Binding-site contacts:
Ligand atom C6 contacts residue SER294 of chain 1.C at 3.5 Å.
Ligand atom C contacts residue LEU305 of chain 1.C at 4.0 Å (hydrophobic).
Ligand atom C5 contacts residue SER294 of chain 1.C at 3.4 Å.
Ligand atom C7 contacts residue PHE78 of chain 1.C at 3.8 Å (hydrophobic).
Ligand atom C2 contacts residue ASN340 of chain 1.C at 4.0 Å.
Ligand atom O contacts residue PHE78 of chain 1.C at 3.5 Å.
Ligand atom C12 contacts residue 9K21 of chain 1.T at 3.8 Å.
Ligand atom C8 contacts residue GLU72 of chain 1.C at 3.7 Å.
Ligand atom C11 contacts residue 9K21 of chain 1.T at 4.0 Å.
Ligand atom C6 contacts residue PHE78 of chain 1.C at 3.7 Å (hydrophobic).
Ligand atom C2 contacts residue HIS188 of chain 1.C at 3.7 Å.
Ligand atom C5 contacts residue PHE78 of chain 1.C at 3.9 Å (hydrophobic).
Ligand atom C9 contacts residue ASP73 of chain 1.C at 3.3 Å.
Ligand atom C9 contacts residue PHE80 of chain 1.C at 4.0 Å (hydrophobic).
Ligand atom C6 contacts residue PHE80 of chain 1.C at 3.5 Å (hydrophobic).
Ligand atom C9 contacts residue GLU72 of chain 1.C at 3.6 Å.
Ligand atom C7 contacts residue PHE80 of chain 1.C at 3.3 Å (hydrophobic).
Ligand atom C13 contacts residue 9K21 of chain 1.T at 3.5 Å.
Ligand atom C1 contacts residue HIS188 of chain 1.C at 3.6 Å.
Ligand atom N contacts residue SER294 of chain 1.C at 2.7 Å (h-bond).
Ligand atom C10 contacts residue 9K21 of chain 1.T at 4.0 Å.
Ligand atom C2 contacts residue PHE78 of chain 1.C at 4.0 Å (hydrophobic).
Ligand atom C4 contacts residue SER294 of chain 1.C at 3.5 Å.
Ligand atom C5 contacts residue LEU305 of chain 1.C at 3.6 Å (hydrophobic).
Ligand atom N contacts residue PHE80 of chain 1.C at 3.7 Å.
Ligand atom C8 contacts residue ASP73 of chain 1.C at 3.6 Å.
Ligand atom C3 contacts residue PHE78 of chain 1.C at 3.7 Å (hydrophobic).
Ligand atom C10 contacts residue ASP73 of chain 1.C at 3.6 Å.
Ligand atom N contacts residue PHE78 of chain 1.C at 3.5 Å.
Ligand atom O1 contacts residue ASN340 of chain 1.C at 3.0 Å (h-bond).
Ligand atom C1 contacts residue PHE201 of chain 1.C at 3.6 Å (hydrophobic).
Ligand atom O contacts residue HIS188 of chain 1.C at 3.8 Å.
Ligand atom C4 contacts residue PHE78 of chain 1.C at 3.5 Å (hydrophobic).
Ligand atom C7 contacts residue SER294 of chain 1.C at 3.6 Å.
Ligand atom C8 contacts residue VAL71 of chain 1.C at 3.6 Å (hydrophobic).
Ligand atom C9 contacts residue VAL71 of chain 1.C at 4.0 Å (hydrophobic).
Ligand atom C contacts residue PHE78 of chain 1.C at 4.0 Å (hydrophobic).
Ligand atom O1 contacts residue HIS188 of chain 1.C at 3.4 Å.
Ligand atom C8 contacts residue PHE80 of chain 1.C at 3.6 Å (hydrophobic).
Ligand atom C contacts residue LEU196 of chain 1.C at 4.0 Å (hydrophobic).

Sequence of chain 1.C:
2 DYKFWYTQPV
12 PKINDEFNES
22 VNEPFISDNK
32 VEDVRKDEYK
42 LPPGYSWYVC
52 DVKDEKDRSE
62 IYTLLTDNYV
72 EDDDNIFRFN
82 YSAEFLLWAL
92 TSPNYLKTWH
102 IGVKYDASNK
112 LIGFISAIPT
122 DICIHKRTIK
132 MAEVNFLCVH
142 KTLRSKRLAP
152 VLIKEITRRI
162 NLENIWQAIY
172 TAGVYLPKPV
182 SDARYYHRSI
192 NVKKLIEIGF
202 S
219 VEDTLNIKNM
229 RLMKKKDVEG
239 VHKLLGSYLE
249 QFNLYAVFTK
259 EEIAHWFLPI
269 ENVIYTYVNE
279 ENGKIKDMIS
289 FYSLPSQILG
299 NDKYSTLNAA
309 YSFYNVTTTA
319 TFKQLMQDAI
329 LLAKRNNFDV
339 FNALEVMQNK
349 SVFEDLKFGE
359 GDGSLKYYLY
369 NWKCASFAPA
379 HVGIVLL

A protein and the small-molecule ligand that binds it are described below.
Small molecule (SMILES): CCOC(=O)c1c(C)nc2ccccc2c1C